This protein binds this small molecule.
Small molecule (SMILES): CC(=O)N[C@@H]1[C@@H](O)[C@H](O)[C@@H](CO)O[C@H]1O

Binding-site contacts:
Ligand atom C1 contacts residue ASN577 of chain 1.B at 1.4 Å.
Ligand atom C3 contacts residue ASN577 of chain 1.B at 3.7 Å.
Ligand atom C5 contacts residue ASN577 of chain 1.B at 3.7 Å.
Ligand atom O7 contacts residue ASN577 of chain 1.B at 3.3 Å (h-bond).
Ligand atom O5 contacts residue ASN577 of chain 1.B at 2.4 Å (h-bond).
Ligand atom C8 contacts residue THR578 of chain 1.B at 3.6 Å.
Ligand atom N2 contacts residue THR578 of chain 1.B at 3.8 Å.
Ligand atom N2 contacts residue ASN577 of chain 1.B at 2.7 Å (h-bond).
Ligand atom C7 contacts residue THR578 of chain 1.B at 4.2 Å.
Ligand atom C2 contacts residue ASN577 of chain 1.B at 2.4 Å.
Ligand atom C7 contacts residue ASN577 of chain 1.B at 3.2 Å.
Ligand atom C4 contacts residue ASN577 of chain 1.B at 4.2 Å.
Ligand atom C8 contacts residue ASN577 of chain 1.B at 4.3 Å.

Sequence of chain 1.B:
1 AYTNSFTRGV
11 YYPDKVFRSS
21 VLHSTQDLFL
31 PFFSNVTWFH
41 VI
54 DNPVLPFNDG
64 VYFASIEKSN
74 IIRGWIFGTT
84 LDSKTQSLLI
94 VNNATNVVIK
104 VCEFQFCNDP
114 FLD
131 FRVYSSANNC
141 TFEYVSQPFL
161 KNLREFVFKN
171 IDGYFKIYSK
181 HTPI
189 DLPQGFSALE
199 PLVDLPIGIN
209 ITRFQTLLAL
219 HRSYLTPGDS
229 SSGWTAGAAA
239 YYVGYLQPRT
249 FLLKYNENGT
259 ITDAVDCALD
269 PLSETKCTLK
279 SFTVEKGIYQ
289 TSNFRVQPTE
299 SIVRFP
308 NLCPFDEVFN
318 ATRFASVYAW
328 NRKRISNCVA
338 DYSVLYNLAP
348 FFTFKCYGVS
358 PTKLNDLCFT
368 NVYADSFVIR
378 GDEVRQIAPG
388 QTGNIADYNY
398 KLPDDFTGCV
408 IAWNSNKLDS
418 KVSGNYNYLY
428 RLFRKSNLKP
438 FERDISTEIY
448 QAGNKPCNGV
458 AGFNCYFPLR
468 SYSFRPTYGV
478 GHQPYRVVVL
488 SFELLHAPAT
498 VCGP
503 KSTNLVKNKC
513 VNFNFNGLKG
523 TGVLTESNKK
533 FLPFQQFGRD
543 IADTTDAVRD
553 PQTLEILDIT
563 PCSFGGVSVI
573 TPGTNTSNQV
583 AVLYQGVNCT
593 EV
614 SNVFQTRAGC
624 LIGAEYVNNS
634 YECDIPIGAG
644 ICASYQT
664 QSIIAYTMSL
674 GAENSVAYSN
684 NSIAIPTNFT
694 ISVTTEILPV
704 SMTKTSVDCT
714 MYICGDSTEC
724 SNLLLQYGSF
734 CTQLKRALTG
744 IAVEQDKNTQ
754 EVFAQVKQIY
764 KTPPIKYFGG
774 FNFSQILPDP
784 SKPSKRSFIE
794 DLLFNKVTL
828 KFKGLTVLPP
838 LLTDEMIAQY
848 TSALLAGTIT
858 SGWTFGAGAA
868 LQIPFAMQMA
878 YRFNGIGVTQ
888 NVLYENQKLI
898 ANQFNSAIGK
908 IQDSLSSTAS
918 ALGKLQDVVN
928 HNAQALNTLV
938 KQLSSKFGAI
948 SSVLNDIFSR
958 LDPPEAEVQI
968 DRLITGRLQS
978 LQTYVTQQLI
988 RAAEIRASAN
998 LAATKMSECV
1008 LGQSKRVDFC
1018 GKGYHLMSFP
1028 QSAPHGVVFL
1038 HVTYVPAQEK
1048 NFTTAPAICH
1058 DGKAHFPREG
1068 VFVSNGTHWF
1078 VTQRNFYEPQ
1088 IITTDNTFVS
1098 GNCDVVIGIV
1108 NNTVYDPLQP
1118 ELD